Binding-site contacts:
Ligand atom C1 contacts residue ASN18 of chain 1.B at 1.5 Å.
Ligand atom C5 contacts residue ASN18 of chain 1.B at 3.7 Å.
Ligand atom C6 contacts residue SER20 of chain 1.B at 3.5 Å.
Ligand atom C3 contacts residue ASN18 of chain 1.B at 3.7 Å.
Ligand atom C7 contacts residue ASN18 of chain 1.B at 3.2 Å.
Ligand atom O5 contacts residue ASN18 of chain 1.B at 2.5 Å (h-bond).
Ligand atom O6 contacts residue ASN18 of chain 1.B at 4.1 Å.
Ligand atom C8 contacts residue ASN14 of chain 1.B at 4.3 Å.
Ligand atom O6 contacts residue SER20 of chain 1.B at 2.3 Å (h-bond).
Ligand atom O5 contacts residue SER21 of chain 1.B at 4.5 Å.
Ligand atom C8 contacts residue ASN18 of chain 1.B at 4.2 Å.
Ligand atom O6 contacts residue SER21 of chain 1.B at 4.3 Å.
Ligand atom C3 contacts residue LEU17 of chain 1.B at 4.2 Å (hydrophobic).
Ligand atom C4 contacts residue ASN18 of chain 1.B at 4.3 Å.
Ligand atom O7 contacts residue ASN18 of chain 1.B at 3.4 Å (h-bond).
Ligand atom C2 contacts residue ASN18 of chain 1.B at 2.5 Å.
Ligand atom N2 contacts residue ASN18 of chain 1.B at 2.7 Å (h-bond).
Ligand atom C1 contacts residue LEU17 of chain 1.B at 4.4 Å (hydrophobic).

A protein and the small-molecule ligand that binds it are described below.
Small molecule (SMILES): CC(=O)N[C@@H]1[C@@H](O)[C@H](O)[C@@H](CO)O[C@H]1O

Sequence of chain 1.B:
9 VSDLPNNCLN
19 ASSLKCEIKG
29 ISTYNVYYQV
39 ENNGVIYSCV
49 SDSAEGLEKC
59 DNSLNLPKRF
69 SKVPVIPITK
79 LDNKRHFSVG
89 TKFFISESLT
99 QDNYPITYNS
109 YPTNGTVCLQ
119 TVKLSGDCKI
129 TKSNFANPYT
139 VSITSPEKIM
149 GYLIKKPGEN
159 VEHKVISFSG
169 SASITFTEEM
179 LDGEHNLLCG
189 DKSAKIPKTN